Binding-site contacts:
Ligand atom C5 contacts residue LEU129 of chain 1.B at 3.8 Å (hydrophobic).
Ligand atom N1 contacts residue PHE113 of chain 1.B at 3.7 Å.
Ligand atom C8 contacts residue MET96 of chain 1.B at 3.8 Å (hydrophobic).
Ligand atom C9 contacts residue PHE133 of chain 1.B at 3.7 Å (hydrophobic).
Ligand atom C20 contacts residue SER26 of chain 1.B at 3.5 Å.
Ligand atom C17 contacts residue ARG103 of chain 1.B at 3.7 Å.
Ligand atom C17 contacts residue PHE113 of chain 1.B at 3.6 Å (hydrophobic).
Ligand atom C13 contacts residue LEU58 of chain 1.B at 3.8 Å (hydrophobic).
Ligand atom O1 contacts residue HIS219 of chain 1.B at 2.8 Å (h-bond).
Ligand atom O contacts residue LEU233 of chain 1.B at 3.7 Å.
Ligand atom O contacts residue TRP241 of chain 1.B at 3.8 Å.
Ligand atom C23 contacts residue PHE113 of chain 1.B at 3.8 Å (hydrophobic).
Ligand atom F2 contacts residue LEU226 of chain 1.B at 3.1 Å.
Ligand atom C2 contacts residue THR56 of chain 1.B at 3.5 Å.
Ligand atom C12 contacts residue MET96 of chain 1.B at 3.6 Å (hydrophobic).
Ligand atom C21 contacts residue GLU65 of chain 1.B at 3.6 Å.
Ligand atom CL contacts residue LEU114 of chain 1.B at 3.3 Å.
Ligand atom C20 contacts residue GLU65 of chain 1.B at 3.3 Å.
Ligand atom F1 contacts residue LEU129 of chain 1.B at 3.0 Å.
Ligand atom C15 contacts residue PHE113 of chain 1.B at 3.5 Å (hydrophobic).
Ligand atom C21 contacts residue ASN23 of chain 1.B at 3.5 Å.
Ligand atom O2 contacts residue ARG103 of chain 1.B at 3.4 Å (salt-bridge).
Ligand atom C19 contacts residue ARG103 of chain 1.B at 3.8 Å.
Ligand atom C21 contacts residue SER26 of chain 1.B at 3.4 Å.
Ligand atom C16 contacts residue PHE113 of chain 1.B at 3.4 Å (hydrophobic).
Ligand atom O2 contacts residue LEU114 of chain 1.B at 3.0 Å (h-bond).
Ligand atom N2 contacts residue SER26 of chain 1.B at 3.6 Å (h-bond).
Ligand atom C contacts residue ALA59 of chain 1.B at 3.5 Å (hydrophobic).
Ligand atom C11 contacts residue THR100 of chain 1.B at 3.0 Å.
Ligand atom C12 contacts residue THR100 of chain 1.B at 3.4 Å.
Ligand atom CL contacts residue ILE61 of chain 1.B at 3.7 Å.
Ligand atom C21 contacts residue ARG103 of chain 1.B at 3.6 Å.
Ligand atom C6 contacts residue PHE55 of chain 1.B at 3.8 Å (hydrophobic).
Ligand atom O1 contacts residue TRP241 of chain 1.B at 3.3 Å.
Ligand atom C23 contacts residue SER62 of chain 1.B at 3.8 Å.
Ligand atom C15 contacts residue SER62 of chain 1.B at 3.8 Å.
Ligand atom F contacts residue GLN222 of chain 1.B at 3.2 Å.
Ligand atom C10 contacts residue MET96 of chain 1.B at 3.6 Å (hydrophobic).
Ligand atom C contacts residue LEU237 of chain 1.B at 3.8 Å (hydrophobic).
Ligand atom C23 contacts residue LEU58 of chain 1.B at 3.5 Å (hydrophobic).

Sequence of chain 1.B:
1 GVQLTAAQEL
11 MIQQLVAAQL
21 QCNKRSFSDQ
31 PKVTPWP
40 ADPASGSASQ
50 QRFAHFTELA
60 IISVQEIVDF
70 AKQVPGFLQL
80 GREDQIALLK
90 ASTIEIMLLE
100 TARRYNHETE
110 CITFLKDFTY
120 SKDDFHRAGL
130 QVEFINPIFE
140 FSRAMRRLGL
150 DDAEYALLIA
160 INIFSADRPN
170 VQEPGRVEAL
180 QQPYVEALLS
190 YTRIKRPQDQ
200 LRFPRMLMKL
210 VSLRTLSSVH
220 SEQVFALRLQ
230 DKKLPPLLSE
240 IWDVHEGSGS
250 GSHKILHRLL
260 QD

The protein below binds the small molecule below.
Small molecule (SMILES): CC(C)[C@@](O)(C(=O)N1CCC(C2CCN(c3ccc(C(=O)N(C)C)c(Cl)c3)CC2)CC1)C(F)(F)F